This protein binds this small molecule.
Small molecule (SMILES): CC(=O)N[C@@H]1[C@@H](O)[C@H](O)[C@@H](CO)O[C@H]1O

Sequence of chain 1.C:
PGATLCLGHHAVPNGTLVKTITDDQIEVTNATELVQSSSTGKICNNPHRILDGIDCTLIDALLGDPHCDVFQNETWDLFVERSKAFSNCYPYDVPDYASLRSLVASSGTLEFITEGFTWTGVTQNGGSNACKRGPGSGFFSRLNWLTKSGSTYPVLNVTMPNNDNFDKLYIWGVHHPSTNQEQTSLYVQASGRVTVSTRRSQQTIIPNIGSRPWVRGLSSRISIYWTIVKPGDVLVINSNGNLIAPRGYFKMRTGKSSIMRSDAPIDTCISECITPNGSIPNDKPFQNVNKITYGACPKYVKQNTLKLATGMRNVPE

Binding-site contacts:
Ligand atom C2 contacts residue ASN73 of chain 1.C at 2.5 Å.
Ligand atom N2 contacts residue ASN73 of chain 1.C at 3.0 Å (h-bond).
Ligand atom C1 contacts residue ASN73 of chain 1.C at 1.4 Å.
Ligand atom C3 contacts residue ASN73 of chain 1.C at 3.8 Å.
Ligand atom C1 contacts residue PHE112 of chain 1.C at 3.9 Å (hydrophobic).
Ligand atom C8 contacts residue GLN72 of chain 1.C at 3.2 Å.
Ligand atom O7 contacts residue GLN72 of chain 1.C at 4.5 Å.
Ligand atom O5 contacts residue ASN73 of chain 1.C at 2.3 Å (h-bond).
Ligand atom C7 contacts residue GLN72 of chain 1.C at 4.5 Å.
Ligand atom C6 contacts residue ASN73 of chain 1.C at 3.9 Å.
Ligand atom C4 contacts residue ASN73 of chain 1.C at 4.2 Å.
Ligand atom O5 contacts residue PHE112 of chain 1.C at 4.0 Å.
Ligand atom C7 contacts residue ASN73 of chain 1.C at 3.2 Å.
Ligand atom C8 contacts residue ASN73 of chain 1.C at 4.5 Å.
Ligand atom C5 contacts residue ASN73 of chain 1.C at 3.5 Å.
Ligand atom O7 contacts residue ASN73 of chain 1.C at 2.9 Å (h-bond).